Sequence of chain 1.A:
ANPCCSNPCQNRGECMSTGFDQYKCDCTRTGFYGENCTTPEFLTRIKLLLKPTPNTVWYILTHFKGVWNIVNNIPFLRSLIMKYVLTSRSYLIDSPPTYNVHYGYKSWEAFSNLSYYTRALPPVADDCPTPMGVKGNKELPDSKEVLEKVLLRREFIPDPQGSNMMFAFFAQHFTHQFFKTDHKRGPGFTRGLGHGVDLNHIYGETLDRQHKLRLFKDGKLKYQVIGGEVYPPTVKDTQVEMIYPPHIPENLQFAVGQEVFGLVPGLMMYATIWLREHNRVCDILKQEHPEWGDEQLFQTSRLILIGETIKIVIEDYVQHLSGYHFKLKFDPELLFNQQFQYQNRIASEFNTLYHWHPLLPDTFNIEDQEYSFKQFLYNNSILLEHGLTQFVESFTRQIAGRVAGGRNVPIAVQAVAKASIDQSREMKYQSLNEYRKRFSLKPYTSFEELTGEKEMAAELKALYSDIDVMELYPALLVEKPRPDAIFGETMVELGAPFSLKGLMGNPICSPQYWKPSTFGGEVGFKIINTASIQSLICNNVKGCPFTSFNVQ

A protein and the small-molecule ligand that binds it are described below.
Small molecule (SMILES): CC(=O)N[C@@H]1[C@@H](O)[C@H](O)[C@@H](CO)O[C@H]1O

Binding-site contacts:
Ligand atom C6 contacts residue PRO8 of chain 1.A at 4.4 Å (hydrophobic).
Ligand atom C7 contacts residue GLU35 of chain 1.A at 3.8 Å.
Ligand atom O6 contacts residue PRO8 of chain 1.A at 4.2 Å.
Ligand atom C2 contacts residue GLU35 of chain 1.A at 4.0 Å.
Ligand atom O7 contacts residue ASN36 of chain 1.A at 4.3 Å.
Ligand atom C2 contacts residue ASN36 of chain 1.A at 2.4 Å.
Ligand atom C3 contacts residue GLU35 of chain 1.A at 4.2 Å.
Ligand atom O7 contacts residue GLU35 of chain 1.A at 3.8 Å.
Ligand atom O5 contacts residue TYR23 of chain 1.A at 3.5 Å (h-bond).
Ligand atom N2 contacts residue GLU35 of chain 1.A at 3.1 Å (salt-bridge).
Ligand atom C6 contacts residue SER6 of chain 1.A at 4.4 Å.
Ligand atom C1 contacts residue GLU35 of chain 1.A at 4.2 Å.
Ligand atom N2 contacts residue ASN36 of chain 1.A at 2.9 Å (h-bond).
Ligand atom C1 contacts residue ASN36 of chain 1.A at 1.4 Å.
Ligand atom C5 contacts residue TYR23 of chain 1.A at 3.6 Å (hydrophobic).
Ligand atom C7 contacts residue ASN36 of chain 1.A at 3.3 Å.
Ligand atom O6 contacts residue SER6 of chain 1.A at 4.3 Å.
Ligand atom C3 contacts residue ASN36 of chain 1.A at 3.8 Å.
Ligand atom C6 contacts residue TYR23 of chain 1.A at 4.3 Å (hydrophobic).
Ligand atom C1 contacts residue TYR23 of chain 1.A at 3.4 Å (hydrophobic).
Ligand atom C4 contacts residue ASN36 of chain 1.A at 4.2 Å.
Ligand atom O5 contacts residue ASN36 of chain 1.A at 2.4 Å (h-bond).
Ligand atom C5 contacts residue ASN36 of chain 1.A at 3.7 Å.
Ligand atom O5 contacts residue PRO8 of chain 1.A at 4.2 Å.
Ligand atom C8 contacts residue ASN36 of chain 1.A at 3.3 Å.